Binding-site contacts:
Ligand atom C6 contacts residue ASN46 of chain 1.C at 4.0 Å.
Ligand atom C3 contacts residue ASP210 of chain 1.D at 3.9 Å.
Ligand atom O5 contacts residue ARG64 of chain 1.D at 3.1 Å.
Ligand atom C4 contacts residue SER50 of chain 1.C at 3.4 Å.
Ligand atom O4 contacts residue TRP213 of chain 1.D at 3.4 Å.
Ligand atom O5 contacts residue ASN46 of chain 1.C at 3.6 Å.
Ligand atom C6 contacts residue PHE68 of chain 1.D at 3.4 Å (hydrophobic).
Ligand atom O6 contacts residue PHE68 of chain 1.D at 3.7 Å.
Ligand atom C3 contacts residue GLU114 of chain 1.D at 3.8 Å.
Ligand atom C6 contacts residue SER50 of chain 1.C at 3.6 Å.
Ligand atom O6 contacts residue ARG64 of chain 1.D at 3.5 Å.
Ligand atom C3 contacts residue LYS209 of chain 1.D at 4.2 Å.
Ligand atom O4 contacts residue PRO214 of chain 1.D at 3.6 Å.
Ligand atom C5 contacts residue ARG64 of chain 1.D at 4.2 Å.
Ligand atom C4 contacts residue LYS209 of chain 1.D at 3.9 Å.
Ligand atom C2 contacts residue ASN46 of chain 1.C at 3.7 Å.
Ligand atom C6 contacts residue PRO214 of chain 1.D at 4.0 Å (hydrophobic).
Ligand atom C5 contacts residue PRO214 of chain 1.D at 4.1 Å (hydrophobic).
Ligand atom C6 contacts residue ILE53 of chain 1.C at 3.9 Å (hydrophobic).
Ligand atom O6 contacts residue ASN46 of chain 1.C at 3.0 Å (h-bond).
Ligand atom C6 contacts residue ALA49 of chain 1.C at 3.9 Å (hydrophobic).
Ligand atom C2 contacts residue ARG64 of chain 1.D at 4.2 Å.
Ligand atom O2 contacts residue ASN46 of chain 1.C at 3.8 Å.
Ligand atom O3 contacts residue ASP210 of chain 1.D at 3.0 Å (salt-bridge).
Ligand atom O6 contacts residue ALA49 of chain 1.C at 3.6 Å.
Ligand atom C1 contacts residue ARG64 of chain 1.D at 3.6 Å.
Ligand atom O4 contacts residue SER50 of chain 1.C at 3.6 Å.
Ligand atom O3 contacts residue GLU114 of chain 1.D at 3.2 Å (salt-bridge).
Ligand atom O4 contacts residue LYS209 of chain 1.D at 2.7 Å (salt-bridge).
Ligand atom O6 contacts residue ILE42 of chain 1.C at 3.8 Å.
Ligand atom O6 contacts residue PRO214 of chain 1.D at 3.8 Å.
Ligand atom C5 contacts residue SER50 of chain 1.C at 4.0 Å.
Ligand atom C4 contacts residue GLU114 of chain 1.D at 4.0 Å.
Ligand atom C1 contacts residue ASN46 of chain 1.C at 3.4 Å.
Ligand atom O6 contacts residue ILE53 of chain 1.C at 3.4 Å.
Ligand atom C2 contacts residue GLU114 of chain 1.D at 3.8 Å.
Ligand atom O2 contacts residue PRO214 of chain 1.D at 3.7 Å.
Ligand atom O6 contacts residue GLU57 of chain 1.D at 4.2 Å.
Ligand atom C6 contacts residue ARG64 of chain 1.D at 3.7 Å.
Ligand atom O3 contacts residue LYS209 of chain 1.D at 3.5 Å (salt-bridge).

Sequence of chain 1.D:
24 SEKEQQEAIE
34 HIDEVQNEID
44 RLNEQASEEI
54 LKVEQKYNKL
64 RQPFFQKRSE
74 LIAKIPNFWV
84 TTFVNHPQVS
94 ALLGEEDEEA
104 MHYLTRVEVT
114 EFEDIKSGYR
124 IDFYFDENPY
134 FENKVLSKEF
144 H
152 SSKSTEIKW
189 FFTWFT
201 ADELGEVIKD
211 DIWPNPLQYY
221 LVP

Sequence of chain 1.C:
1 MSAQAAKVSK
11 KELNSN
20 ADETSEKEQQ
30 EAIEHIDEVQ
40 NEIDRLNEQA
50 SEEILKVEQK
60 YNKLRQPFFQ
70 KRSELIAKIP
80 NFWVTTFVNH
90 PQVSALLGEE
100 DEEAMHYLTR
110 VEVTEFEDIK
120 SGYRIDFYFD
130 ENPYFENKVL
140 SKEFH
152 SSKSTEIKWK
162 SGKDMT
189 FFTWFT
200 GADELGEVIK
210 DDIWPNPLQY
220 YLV

The small molecule below binds the protein below.
Small molecule (SMILES): OC[C@H]1O[C@H](O[C@H]2O[C@H](CO)[C@@H](O)[C@H](O)[C@H]2O)[C@H](O)[C@@H](O)[C@@H]1O